Sequence of chain 1.C:
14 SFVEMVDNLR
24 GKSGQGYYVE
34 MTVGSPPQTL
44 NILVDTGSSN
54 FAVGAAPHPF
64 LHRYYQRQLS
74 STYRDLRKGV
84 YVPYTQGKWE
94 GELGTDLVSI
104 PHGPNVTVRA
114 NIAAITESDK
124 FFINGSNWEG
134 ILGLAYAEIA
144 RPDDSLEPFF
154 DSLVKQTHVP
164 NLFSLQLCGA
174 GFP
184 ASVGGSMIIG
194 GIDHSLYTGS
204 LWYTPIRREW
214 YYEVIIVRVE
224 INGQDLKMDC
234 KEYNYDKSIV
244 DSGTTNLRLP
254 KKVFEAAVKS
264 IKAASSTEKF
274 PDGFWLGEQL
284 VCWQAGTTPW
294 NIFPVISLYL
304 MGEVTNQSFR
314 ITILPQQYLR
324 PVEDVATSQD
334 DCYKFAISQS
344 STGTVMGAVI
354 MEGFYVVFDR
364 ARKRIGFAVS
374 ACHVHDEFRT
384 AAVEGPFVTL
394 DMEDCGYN

A small-molecule ligand and the protein it binds are described below.
Small molecule (SMILES): COc1cc2cc(n1)NCCCCc1cccc(c1)C[C@@H]([C@H](O)CNCc1cccc(C(C)C)c1)NC2=O

Binding-site contacts:
Ligand atom N54 contacts residue GLY50 of chain 1.C at 3.0 Å (h-bond).
Ligand atom C51 contacts residue ASP244 of chain 1.C at 3.3 Å.
Ligand atom C56 contacts residue GLY50 of chain 1.C at 3.5 Å.
Ligand atom C47 contacts residue ASP48 of chain 1.C at 3.6 Å.
Ligand atom O49 contacts residue TYR87 of chain 1.C at 3.5 Å.
Ligand atom C63 contacts residue PRO86 of chain 1.C at 3.5 Å (hydrophobic).
Ligand atom C71 contacts residue TYR87 of chain 1.C at 3.7 Å (hydrophobic).
Ligand atom C5 contacts residue GLY246 of chain 1.C at 3.6 Å.
Ligand atom N1 contacts residue GLY246 of chain 1.C at 3.0 Å (h-bond).
Ligand atom C27 contacts residue GLY246 of chain 1.C at 3.6 Å.
Ligand atom C75 contacts residue TYR214 of chain 1.C at 3.6 Å (hydrophobic).
Ligand atom N54 contacts residue ASP244 of chain 1.C at 2.7 Å (salt-bridge).
Ligand atom C27 contacts residue THR248 of chain 1.C at 3.3 Å.
Ligand atom C21 contacts residue GLY29 of chain 1.C at 3.8 Å.
Ligand atom C38 contacts residue THR247 of chain 1.C at 3.7 Å.
Ligand atom C60 contacts residue GLY50 of chain 1.C at 3.3 Å.
Ligand atom O49 contacts residue ASP48 of chain 1.C at 2.6 Å (salt-bridge).
Ligand atom N30 contacts residue THR248 of chain 1.C at 3.3 Å (h-bond).
Ligand atom C67 contacts residue THR88 of chain 1.C at 3.6 Å.
Ligand atom O49 contacts residue SER51 of chain 1.C at 3.6 Å.
Ligand atom O49 contacts residue GLY50 of chain 1.C at 3.4 Å (h-bond).
Ligand atom N1 contacts residue THR247 of chain 1.C at 3.6 Å (h-bond).
Ligand atom C21 contacts residue GLN28 of chain 1.C at 3.6 Å.
Ligand atom C8 contacts residue GLY246 of chain 1.C at 3.7 Å.
Ligand atom O41 contacts residue THR88 of chain 1.C at 3.2 Å (h-bond).
Ligand atom C43 contacts residue ARG251 of chain 1.C at 3.2 Å.
Ligand atom C18 contacts residue TRP131 of chain 1.C at 3.8 Å (hydrophobic).
Ligand atom C38 contacts residue GLY246 of chain 1.C at 3.3 Å.
Ligand atom C43 contacts residue THR88 of chain 1.C at 3.4 Å.
Ligand atom C18 contacts residue LEU46 of chain 1.C at 3.5 Å (hydrophobic).
Ligand atom O41 contacts residue TYR87 of chain 1.C at 3.4 Å.
Ligand atom C5 contacts residue ASP48 of chain 1.C at 3.5 Å.
Ligand atom C51 contacts residue THR247 of chain 1.C at 3.6 Å.
Ligand atom C56 contacts residue ASP244 of chain 1.C at 3.5 Å.
Ligand atom C3 contacts residue TYR87 of chain 1.C at 3.6 Å (hydrophobic).
Ligand atom C9 contacts residue GLY246 of chain 1.C at 3.2 Å.
Ligand atom C3 contacts residue GLY246 of chain 1.C at 3.7 Å.
Ligand atom C71 contacts residue VAL85 of chain 1.C at 3.6 Å (hydrophobic).
Ligand atom C37 contacts residue THR247 of chain 1.C at 3.7 Å.
Ligand atom O42 contacts residue GLN89 of chain 1.C at 3.6 Å (h-bond).